This protein binds this small molecule.
Small molecule (SMILES): O=Cc1c[nH]c2ccccc12

Sequence of chain 1.D:
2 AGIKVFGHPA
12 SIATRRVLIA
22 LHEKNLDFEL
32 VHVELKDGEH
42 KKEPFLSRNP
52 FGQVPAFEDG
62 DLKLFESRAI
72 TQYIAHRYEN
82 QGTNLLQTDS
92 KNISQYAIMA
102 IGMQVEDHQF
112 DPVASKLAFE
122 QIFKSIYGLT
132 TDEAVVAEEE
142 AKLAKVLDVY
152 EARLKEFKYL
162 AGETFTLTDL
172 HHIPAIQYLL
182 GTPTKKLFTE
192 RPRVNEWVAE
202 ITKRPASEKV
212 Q

Binding-site contacts:
Ligand atom C3' contacts residue TYR97 of chain 1.C at 3.6 Å (hydrophobic).
Ligand atom C5 contacts residue TYR97 of chain 1.C at 4.1 Å (hydrophobic).
Ligand atom C4 contacts residue TYR97 of chain 1.C at 3.6 Å (hydrophobic).
Ligand atom C6 contacts residue ALA70 of chain 1.D at 3.8 Å (hydrophobic).
Ligand atom C5 contacts residue ILE94 of chain 1.C at 3.9 Å (hydrophobic).
Ligand atom N contacts residue TYR97 of chain 1.C at 3.0 Å.
Ligand atom C6 contacts residue TYR74 of chain 1.D at 3.4 Å (hydrophobic).
Ligand atom C5 contacts residue ALA98 of chain 1.C at 3.5 Å (hydrophobic).
Ligand atom C7 contacts residue GLN73 of chain 1.D at 3.2 Å.
Ligand atom C2 contacts residue TYR97 of chain 1.D at 3.7 Å (hydrophobic).
Ligand atom O contacts residue HIS77 of chain 1.D at 3.8 Å.
Ligand atom C2 contacts residue TYR97 of chain 1.C at 3.2 Å (hydrophobic).
Ligand atom C6 contacts residue TYR97 of chain 1.C at 4.3 Å (hydrophobic).
Ligand atom C8 contacts residue TYR97 of chain 1.C at 3.1 Å (hydrophobic).
Ligand atom C3 contacts residue HIS77 of chain 1.D at 3.4 Å.
Ligand atom C9 contacts residue HIS77 of chain 1.D at 3.5 Å.
Ligand atom C3' contacts residue HIS77 of chain 1.D at 3.2 Å.
Ligand atom C4 contacts residue HIS77 of chain 1.D at 4.0 Å.
Ligand atom O contacts residue TYR97 of chain 1.C at 3.5 Å.
Ligand atom C8 contacts residue GLN73 of chain 1.D at 4.0 Å.
Ligand atom C4 contacts residue TYR74 of chain 1.D at 4.3 Å (hydrophobic).
Ligand atom C6 contacts residue GLN73 of chain 1.D at 3.5 Å.
Ligand atom C5 contacts residue GLN73 of chain 1.D at 4.0 Å.
Ligand atom C6 contacts residue ALA101 of chain 1.C at 3.8 Å (hydrophobic).
Ligand atom C9 contacts residue TYR97 of chain 1.C at 3.1 Å (hydrophobic).
Ligand atom N contacts residue GLN73 of chain 1.D at 4.0 Å.
Ligand atom O contacts residue ILE94 of chain 1.C at 3.8 Å.
Ligand atom C4 contacts residue ILE94 of chain 1.C at 3.8 Å (hydrophobic).
Ligand atom N contacts residue TYR97 of chain 1.D at 3.6 Å.
Ligand atom C2 contacts residue HIS77 of chain 1.D at 3.2 Å.
Ligand atom C5 contacts residue TYR74 of chain 1.D at 3.5 Å (hydrophobic).
Ligand atom N contacts residue HIS77 of chain 1.D at 3.6 Å.
Ligand atom C7 contacts residue TYR97 of chain 1.C at 3.7 Å (hydrophobic).
Ligand atom C8 contacts residue HIS77 of chain 1.D at 3.9 Å.
Ligand atom C4 contacts residue ALA98 of chain 1.C at 3.9 Å (hydrophobic).
Ligand atom C7 contacts residue TYR74 of chain 1.D at 4.2 Å (hydrophobic).
Ligand atom C3 contacts residue TYR97 of chain 1.C at 3.3 Å (hydrophobic).
Ligand atom C7 contacts residue ALA101 of chain 1.C at 3.8 Å (hydrophobic).
Ligand atom N contacts residue GLN73 of chain 1.C at 4.3 Å.
Ligand atom C6 contacts residue ALA98 of chain 1.C at 3.7 Å (hydrophobic).

Sequence of chain 1.C:
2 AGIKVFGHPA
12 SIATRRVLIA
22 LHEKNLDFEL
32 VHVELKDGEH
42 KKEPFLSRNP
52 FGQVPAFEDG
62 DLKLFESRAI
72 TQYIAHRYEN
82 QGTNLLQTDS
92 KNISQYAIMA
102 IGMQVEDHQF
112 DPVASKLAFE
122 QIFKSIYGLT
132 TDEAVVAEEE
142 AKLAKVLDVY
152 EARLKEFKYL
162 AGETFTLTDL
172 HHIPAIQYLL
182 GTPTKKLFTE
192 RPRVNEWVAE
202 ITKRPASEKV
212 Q